Binding-site contacts:
Ligand atom C29 contacts residue HIS171 of chain 1.B at 3.7 Å.
Ligand atom C2 contacts residue THR198 of chain 1.B at 3.9 Å.
Ligand atom C27 contacts residue ASN150 of chain 1.B at 3.9 Å.
Ligand atom C24 contacts residue CYS153 of chain 1.B at 3.1 Å (hydrophobic).
Ligand atom N28 contacts residue GLU174 of chain 1.B at 3.3 Å (salt-bridge).
Ligand atom C21 contacts residue CYS153 of chain 1.B at 1.9 Å (hydrophobic).
Ligand atom C3 contacts residue GLN197 of chain 1.B at 3.7 Å.
Ligand atom N28 contacts residue LEU149 of chain 1.B at 3.9 Å.
Ligand atom O30 contacts residue HIS171 of chain 1.B at 2.7 Å (h-bond).
Ligand atom N19 contacts residue CYS153 of chain 1.B at 3.1 Å (h-bond).
Ligand atom C12 contacts residue HIS172 of chain 1.B at 3.6 Å.
Ligand atom O22 contacts residue GLY151 of chain 1.B at 3.3 Å (h-bond).
Ligand atom C29 contacts residue GLU174 of chain 1.B at 3.7 Å.
Ligand atom C26 contacts residue ASN150 of chain 1.B at 3.8 Å.
Ligand atom N11 contacts residue GLN197 of chain 1.B at 3.3 Å.
Ligand atom C16 contacts residue ASP195 of chain 1.B at 3.9 Å.
Ligand atom C24 contacts residue SER152 of chain 1.B at 3.9 Å.
Ligand atom C9 contacts residue GLN197 of chain 1.B at 4.0 Å.
Ligand atom O18 contacts residue GLN197 of chain 1.B at 3.6 Å.
Ligand atom C3 contacts residue THR198 of chain 1.B at 3.1 Å.
Ligand atom O30 contacts residue HIS180 of chain 1.B at 3.6 Å.
Ligand atom O30 contacts residue PHE148 of chain 1.B at 3.6 Å.
Ligand atom C2 contacts residue GLN197 of chain 1.B at 3.9 Å.
Ligand atom C16 contacts residue ARG196 of chain 1.B at 3.9 Å.
Ligand atom C15 contacts residue ASP195 of chain 1.B at 3.8 Å.
Ligand atom N28 contacts residue PHE148 of chain 1.B at 3.3 Å (h-bond).
Ligand atom C20 contacts residue CYS153 of chain 1.B at 2.8 Å (hydrophobic).
Ligand atom N19 contacts residue HIS172 of chain 1.B at 3.1 Å (h-bond).
Ligand atom O22 contacts residue SER152 of chain 1.B at 3.4 Å (h-bond).
Ligand atom C17 contacts residue HIS172 of chain 1.B at 3.8 Å.
Ligand atom O10 contacts residue GLU174 of chain 1.B at 3.0 Å (salt-bridge).
Ligand atom C24 contacts residue HIS171 of chain 1.B at 3.9 Å.
Ligand atom C1 contacts residue GLU174 of chain 1.B at 3.6 Å.
Ligand atom O10 contacts residue MET173 of chain 1.B at 3.4 Å.
Ligand atom O22 contacts residue CYS153 of chain 1.B at 2.7 Å (h-bond).
Ligand atom C7 contacts residue GLU174 of chain 1.B at 3.1 Å.
Ligand atom O30 contacts residue GLU174 of chain 1.B at 3.5 Å.
Ligand atom O8 contacts residue GLN197 of chain 1.B at 3.5 Å.
Ligand atom C4 contacts residue THR198 of chain 1.B at 3.7 Å.
Ligand atom C6 contacts residue GLU174 of chain 1.B at 3.8 Å.

Sequence of chain 1.B:
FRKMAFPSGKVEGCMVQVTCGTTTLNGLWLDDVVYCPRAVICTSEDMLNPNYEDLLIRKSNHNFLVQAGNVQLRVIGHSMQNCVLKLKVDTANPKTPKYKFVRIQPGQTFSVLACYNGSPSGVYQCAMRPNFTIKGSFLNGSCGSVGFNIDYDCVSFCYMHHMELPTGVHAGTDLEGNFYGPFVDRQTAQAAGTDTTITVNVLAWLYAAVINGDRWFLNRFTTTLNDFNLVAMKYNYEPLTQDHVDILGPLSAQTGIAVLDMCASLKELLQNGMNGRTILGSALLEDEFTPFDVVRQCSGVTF

This protein binds this small molecule.
Small molecule (SMILES): CC(C)C[C@H](NC(=O)OCc1ccccc1)C(=O)N[C@@H](C[C@@H]1CCNC1=O)[C@@H](O)S(=O)(=O)O